This small molecule binds to this protein.
Small molecule (SMILES): CC(=O)N[C@H]1[C@H](O[C@H]2[C@H](O)[C@@H](NC(C)=O)CO[C@@H]2CO)O[C@H](CO)[C@@H](O)[C@@H]1O

Binding-site contacts:
Ligand atom C5 contacts residue TYR13 of chain 1.A at 3.7 Å (hydrophobic).
Ligand atom O5 contacts residue TYR13 of chain 1.A at 4.1 Å.
Ligand atom O7 contacts residue ASN215 of chain 1.A at 4.4 Å.
Ligand atom C4 contacts residue ASN215 of chain 1.A at 4.3 Å.
Ligand atom C1 contacts residue PRO14 of chain 1.A at 3.8 Å (hydrophobic).
Ligand atom C1 contacts residue TYR13 of chain 1.A at 4.3 Å (hydrophobic).
Ligand atom C2 contacts residue ASN215 of chain 1.A at 2.6 Å.
Ligand atom C1 contacts residue ASN215 of chain 1.A at 1.4 Å.
Ligand atom C3 contacts residue ASN215 of chain 1.A at 3.9 Å.
Ligand atom O7 contacts residue TYR13 of chain 1.A at 4.3 Å.
Ligand atom C7 contacts residue TYR13 of chain 1.A at 4.5 Å (hydrophobic).
Ligand atom O7 contacts residue PRO14 of chain 1.A at 3.7 Å.
Ligand atom O7 contacts residue ARG15 of chain 1.A at 4.0 Å.
Ligand atom C7 contacts residue PRO14 of chain 1.A at 3.7 Å (hydrophobic).
Ligand atom C3 contacts residue PRO14 of chain 1.A at 4.1 Å (hydrophobic).
Ligand atom C8 contacts residue ASN215 of chain 1.A at 3.5 Å.
Ligand atom C7 contacts residue ASN215 of chain 1.A at 3.5 Å.
Ligand atom C8 contacts residue TYR13 of chain 1.A at 3.8 Å (hydrophobic).
Ligand atom C6 contacts residue TYR13 of chain 1.A at 3.5 Å (hydrophobic).
Ligand atom N2 contacts residue PRO14 of chain 1.A at 2.9 Å (h-bond).
Ligand atom N2 contacts residue ARG15 of chain 1.A at 4.1 Å.
Ligand atom C5 contacts residue ASN215 of chain 1.A at 3.6 Å.
Ligand atom O7 contacts residue LEU16 of chain 1.A at 3.9 Å.
Ligand atom N2 contacts residue ASN215 of chain 1.A at 3.0 Å (h-bond).
Ligand atom O5 contacts residue ASN215 of chain 1.A at 2.4 Å (h-bond).
Ligand atom C2 contacts residue PRO14 of chain 1.A at 3.8 Å (hydrophobic).

Sequence of chain 1.A:
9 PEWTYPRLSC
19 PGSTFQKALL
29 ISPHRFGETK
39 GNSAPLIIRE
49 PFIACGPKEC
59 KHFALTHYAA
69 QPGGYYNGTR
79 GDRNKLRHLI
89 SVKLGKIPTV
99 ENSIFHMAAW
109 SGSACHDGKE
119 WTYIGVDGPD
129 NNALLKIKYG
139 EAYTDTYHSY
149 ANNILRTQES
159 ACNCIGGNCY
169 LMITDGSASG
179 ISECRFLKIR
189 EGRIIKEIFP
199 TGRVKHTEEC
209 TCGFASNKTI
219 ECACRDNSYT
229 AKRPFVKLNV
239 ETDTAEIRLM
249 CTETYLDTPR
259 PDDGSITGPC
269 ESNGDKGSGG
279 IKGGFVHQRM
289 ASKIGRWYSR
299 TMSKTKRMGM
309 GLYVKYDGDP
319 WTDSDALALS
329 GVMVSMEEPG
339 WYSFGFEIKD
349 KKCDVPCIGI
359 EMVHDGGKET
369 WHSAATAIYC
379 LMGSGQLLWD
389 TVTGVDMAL